This protein binds this small molecule.
Small molecule (SMILES): N[C@@H](CCC(=O)O)C(=O)O

Binding-site contacts:
Ligand atom CD contacts residue GLU317 of chain 1.A at 3.9 Å.
Ligand atom CG contacts residue ZN1 of chain 1.B at 3.7 Å.
Ligand atom OE2 contacts residue NA1 of chain 1.E at 2.9 Å (h-bond).
Ligand atom CG contacts residue GLU295 of chain 1.A at 3.0 Å.
Ligand atom OE1 contacts residue TYR378 of chain 1.A at 2.5 Å (h-bond).
Ligand atom N contacts residue TYR378 of chain 1.A at 3.9 Å.
Ligand atom OE1 contacts residue GLU317 of chain 1.A at 3.0 Å (salt-bridge).
Ligand atom C contacts residue TYR373 of chain 1.A at 3.8 Å (hydrophobic).
Ligand atom O contacts residue ALA257 of chain 1.A at 4.0 Å.
Ligand atom OE1 contacts residue HIS294 of chain 1.A at 3.3 Å (h-bond).
Ligand atom CG contacts residue ALA259 of chain 1.A at 3.3 Å (hydrophobic).
Ligand atom N contacts residue NA1 of chain 1.E at 3.1 Å (h-bond).
Ligand atom OXT contacts residue ALA257 of chain 1.A at 3.2 Å.
Ligand atom O contacts residue TYR378 of chain 1.A at 3.3 Å (h-bond).
Ligand atom OE2 contacts residue GLU261 of chain 1.A at 2.9 Å (salt-bridge).
Ligand atom C contacts residue TYR378 of chain 1.A at 3.2 Å (hydrophobic).
Ligand atom CD contacts residue TYR378 of chain 1.A at 3.6 Å (hydrophobic).
Ligand atom OE2 contacts residue GLU317 of chain 1.A at 3.9 Å.
Ligand atom OE1 contacts residue ZN1 of chain 1.B at 2.1 Å.
Ligand atom CD contacts residue NA1 of chain 1.E at 3.1 Å.
Ligand atom CA contacts residue TYR378 of chain 1.A at 2.9 Å (hydrophobic).
Ligand atom O contacts residue TYR373 of chain 1.A at 3.8 Å.
Ligand atom OXT contacts residue TYR373 of chain 1.A at 3.8 Å.
Ligand atom OE2 contacts residue ZN1 of chain 1.B at 2.3 Å.
Ligand atom C contacts residue ALA257 of chain 1.A at 3.6 Å (hydrophobic).
Ligand atom CD contacts residue GLU261 of chain 1.A at 3.9 Å.
Ligand atom CD contacts residue HIS294 of chain 1.A at 3.2 Å.
Ligand atom CD contacts residue GLU295 of chain 1.A at 3.5 Å.
Ligand atom CD contacts residue HIS298 of chain 1.A at 4.0 Å.
Ligand atom CG contacts residue HIS294 of chain 1.A at 4.0 Å.
Ligand atom OE1 contacts residue HIS298 of chain 1.A at 4.0 Å.
Ligand atom CA contacts residue NA1 of chain 1.E at 3.8 Å.
Ligand atom N contacts residue ALA259 of chain 1.A at 3.4 Å (h-bond).
Ligand atom CD contacts residue ZN1 of chain 1.B at 2.4 Å.
Ligand atom OE2 contacts residue HIS298 of chain 1.A at 3.2 Å (h-bond).
Ligand atom CB contacts residue TYR378 of chain 1.A at 3.8 Å (hydrophobic).
Ligand atom OE2 contacts residue HIS294 of chain 1.A at 3.2 Å (h-bond).
Ligand atom OE2 contacts residue GLU295 of chain 1.A at 3.2 Å (salt-bridge).
Ligand atom CB contacts residue ALA259 of chain 1.A at 3.6 Å (hydrophobic).
Ligand atom OE1 contacts residue NA1 of chain 1.E at 3.1 Å (h-bond).

Sequence of chain 1.A:
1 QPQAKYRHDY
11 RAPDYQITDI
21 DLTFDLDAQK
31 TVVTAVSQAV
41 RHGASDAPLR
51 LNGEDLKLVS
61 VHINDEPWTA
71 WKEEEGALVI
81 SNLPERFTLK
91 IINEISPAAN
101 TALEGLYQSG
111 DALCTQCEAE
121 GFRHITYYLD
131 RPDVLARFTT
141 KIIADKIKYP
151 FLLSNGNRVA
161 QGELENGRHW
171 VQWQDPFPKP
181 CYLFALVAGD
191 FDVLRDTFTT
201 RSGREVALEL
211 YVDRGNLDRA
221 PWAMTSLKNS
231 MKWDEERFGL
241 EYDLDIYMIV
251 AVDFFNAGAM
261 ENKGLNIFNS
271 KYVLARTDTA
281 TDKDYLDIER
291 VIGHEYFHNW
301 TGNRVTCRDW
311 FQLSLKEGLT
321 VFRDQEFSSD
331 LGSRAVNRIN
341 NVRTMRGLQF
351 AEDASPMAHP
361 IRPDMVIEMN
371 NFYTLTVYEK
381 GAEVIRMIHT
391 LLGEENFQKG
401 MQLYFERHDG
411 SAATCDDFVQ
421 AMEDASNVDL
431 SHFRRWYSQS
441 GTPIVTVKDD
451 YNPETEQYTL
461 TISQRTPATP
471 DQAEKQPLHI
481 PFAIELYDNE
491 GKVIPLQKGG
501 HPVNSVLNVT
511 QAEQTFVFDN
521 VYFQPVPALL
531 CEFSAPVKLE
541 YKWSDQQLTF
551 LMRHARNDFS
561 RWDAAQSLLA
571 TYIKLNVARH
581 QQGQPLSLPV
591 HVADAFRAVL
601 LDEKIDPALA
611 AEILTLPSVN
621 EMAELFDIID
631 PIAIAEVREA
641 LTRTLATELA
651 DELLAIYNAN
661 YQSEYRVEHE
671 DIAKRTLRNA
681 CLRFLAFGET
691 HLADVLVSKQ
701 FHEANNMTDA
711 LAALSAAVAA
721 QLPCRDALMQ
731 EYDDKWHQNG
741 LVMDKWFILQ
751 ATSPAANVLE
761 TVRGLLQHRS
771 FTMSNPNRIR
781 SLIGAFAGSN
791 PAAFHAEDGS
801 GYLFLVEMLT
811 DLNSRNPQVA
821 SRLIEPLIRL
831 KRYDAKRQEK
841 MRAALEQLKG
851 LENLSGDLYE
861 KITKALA